Binding-site contacts:
Ligand atom CA contacts residue ASN20 of chain 2.A at 3.3 Å.
Ligand atom O contacts residue GLY22 of chain 2.A at 2.8 Å (h-bond).
Ligand atom CG contacts residue GLN104 of chain 2.A at 4.2 Å.
Ligand atom OXT contacts residue GLU105 of chain 2.A at 2.9 Å (salt-bridge).
Ligand atom CA contacts residue GLU69 of chain 2.A at 3.5 Å.
Ligand atom C contacts residue GLN104 of chain 2.A at 3.7 Å.
Ligand atom CB contacts residue GLU69 of chain 2.A at 4.0 Å.
Ligand atom OXT contacts residue ASN20 of chain 2.A at 4.1 Å.
Ligand atom CG contacts residue GLU69 of chain 2.A at 3.5 Å.
Ligand atom OXT contacts residue LYS103 of chain 2.A at 4.4 Å.
Ligand atom CB contacts residue VAL67 of chain 2.A at 4.4 Å (hydrophobic).
Ligand atom OXT contacts residue GLN104 of chain 2.A at 3.1 Å (h-bond).
Ligand atom O contacts residue GLU105 of chain 2.A at 4.4 Å.
Ligand atom CD contacts residue GLN104 of chain 2.A at 2.8 Å.
Ligand atom N contacts residue GLN104 of chain 2.A at 2.7 Å (h-bond).
Ligand atom O contacts residue VAL21 of chain 2.A at 3.8 Å.
Ligand atom O contacts residue ASN20 of chain 2.A at 3.9 Å.
Ligand atom CG contacts residue MTA1 of chain 2.F at 3.8 Å.
Ligand atom N contacts residue GLU69 of chain 2.A at 2.6 Å (salt-bridge).
Ligand atom N contacts residue GLY18 of chain 2.A at 4.2 Å.
Ligand atom CG contacts residue TYR58 of chain 2.A at 3.1 Å (hydrophobic).
Ligand atom CA contacts residue GLY22 of chain 2.A at 4.1 Å.
Ligand atom C contacts residue ASN20 of chain 2.A at 3.6 Å.
Ligand atom C contacts residue GLU105 of chain 2.A at 4.0 Å.
Ligand atom C contacts residue VAL21 of chain 2.A at 4.5 Å (hydrophobic).
Ligand atom C contacts residue GLY22 of chain 2.A at 3.7 Å.
Ligand atom CA contacts residue GLN104 of chain 2.A at 3.7 Å.
Ligand atom CD contacts residue MTA1 of chain 2.F at 3.7 Å.
Ligand atom CD contacts residue GLU69 of chain 2.A at 3.1 Å.
Ligand atom CB contacts residue TYR58 of chain 2.A at 3.5 Å (hydrophobic).
Ligand atom N contacts residue ASN20 of chain 2.A at 3.2 Å (h-bond).
Ligand atom CD contacts residue GLY18 of chain 2.A at 4.1 Å.

The protein below binds the small molecule below.
Small molecule (SMILES): O=C(O)[C@@H]1CCCN1

Sequence of chain 2.A:
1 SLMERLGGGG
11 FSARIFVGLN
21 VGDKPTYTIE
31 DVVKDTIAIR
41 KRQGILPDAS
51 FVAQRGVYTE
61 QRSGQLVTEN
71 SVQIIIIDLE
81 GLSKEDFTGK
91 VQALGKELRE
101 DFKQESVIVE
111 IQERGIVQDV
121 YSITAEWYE